Sequence of chain 1.A:
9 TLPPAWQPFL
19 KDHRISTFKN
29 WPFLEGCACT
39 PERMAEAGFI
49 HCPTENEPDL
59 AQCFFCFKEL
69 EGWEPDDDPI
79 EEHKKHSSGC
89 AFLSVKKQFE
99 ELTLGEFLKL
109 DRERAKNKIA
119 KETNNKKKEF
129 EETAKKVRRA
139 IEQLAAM

This small molecule binds to this protein.
Small molecule (SMILES): CNCCCC[C@H](NC(=O)[C@@H](NC(=O)[C@H](C)NC(=O)[C@H](C)N)[C@@H](C)OP(=O)(O)O)C(=O)N[C@@H](C)C=O

Binding-site contacts:
Ligand atom CB contacts residue GLU69 of chain 1.A at 3.6 Å.
Ligand atom CA contacts residue GLY70 of chain 1.A at 3.6 Å.
Ligand atom OG1 contacts residue HIS84 of chain 1.A at 3.7 Å.
Ligand atom O contacts residue GLU69 of chain 1.A at 3.7 Å.
Ligand atom P contacts residue LYS66 of chain 1.A at 3.9 Å.
Ligand atom O2P contacts residue LYS66 of chain 1.A at 3.4 Å.
Ligand atom NZ contacts residue GLU55 of chain 1.A at 2.9 Å (salt-bridge).
Ligand atom CD contacts residue GLU55 of chain 1.A at 3.5 Å.
Ligand atom N contacts residue LEU68 of chain 1.A at 3.9 Å.
Ligand atom O contacts residue GLU69 of chain 1.A at 2.9 Å (salt-bridge).
Ligand atom CA contacts residue LEU68 of chain 1.A at 3.9 Å (hydrophobic).
Ligand atom N contacts residue GLU69 of chain 1.A at 2.9 Å (salt-bridge).
Ligand atom C contacts residue HIS84 of chain 1.A at 3.8 Å.
Ligand atom OG1 contacts residue LYS66 of chain 1.A at 3.7 Å.
Ligand atom CM contacts residue GLU67 of chain 1.A at 3.4 Å.
Ligand atom CB contacts residue TRP71 of chain 1.A at 3.8 Å (hydrophobic).
Ligand atom CA contacts residue GLU69 of chain 1.A at 3.8 Å.
Ligand atom O contacts residue HIS84 of chain 1.A at 2.7 Å (h-bond).
Ligand atom CA contacts residue GLU80 of chain 1.A at 3.8 Å.
Ligand atom C contacts residue GLU69 of chain 1.A at 3.8 Å.
Ligand atom CM contacts residue GLU55 of chain 1.A at 3.9 Å.
Ligand atom CA contacts residue GLU69 of chain 1.A at 3.5 Å.
Ligand atom O2P contacts residue HIS84 of chain 1.A at 3.0 Å (h-bond).
Ligand atom O1P contacts residue HIS84 of chain 1.A at 3.4 Å (h-bond).
Ligand atom C contacts residue GLU69 of chain 1.A at 3.7 Å.
Ligand atom N contacts residue GLU67 of chain 1.A at 3.2 Å (salt-bridge).
Ligand atom CM contacts residue LEU58 of chain 1.A at 3.9 Å (hydrophobic).
Ligand atom O contacts residue LEU68 of chain 1.A at 3.4 Å.
Ligand atom CE contacts residue GLU55 of chain 1.A at 3.6 Å.
Ligand atom O contacts residue GLU80 of chain 1.A at 3.5 Å (salt-bridge).
Ligand atom N contacts residue GLU80 of chain 1.A at 3.2 Å (salt-bridge).
Ligand atom CA contacts residue GLU67 of chain 1.A at 3.7 Å.
Ligand atom CB contacts residue ASP75 of chain 1.A at 3.6 Å.
Ligand atom N contacts residue ASP75 of chain 1.A at 2.8 Å (salt-bridge).
Ligand atom CA contacts residue ASP75 of chain 1.A at 3.6 Å.
Ligand atom O3P contacts residue LYS66 of chain 1.A at 3.5 Å (salt-bridge).
Ligand atom CB contacts residue GLU80 of chain 1.A at 3.7 Å.
Ligand atom C contacts residue GLU67 of chain 1.A at 3.8 Å.
Ligand atom P contacts residue HIS84 of chain 1.A at 3.6 Å.
Ligand atom C contacts residue LEU68 of chain 1.A at 3.9 Å (hydrophobic).